Sequence of chain 1.C:
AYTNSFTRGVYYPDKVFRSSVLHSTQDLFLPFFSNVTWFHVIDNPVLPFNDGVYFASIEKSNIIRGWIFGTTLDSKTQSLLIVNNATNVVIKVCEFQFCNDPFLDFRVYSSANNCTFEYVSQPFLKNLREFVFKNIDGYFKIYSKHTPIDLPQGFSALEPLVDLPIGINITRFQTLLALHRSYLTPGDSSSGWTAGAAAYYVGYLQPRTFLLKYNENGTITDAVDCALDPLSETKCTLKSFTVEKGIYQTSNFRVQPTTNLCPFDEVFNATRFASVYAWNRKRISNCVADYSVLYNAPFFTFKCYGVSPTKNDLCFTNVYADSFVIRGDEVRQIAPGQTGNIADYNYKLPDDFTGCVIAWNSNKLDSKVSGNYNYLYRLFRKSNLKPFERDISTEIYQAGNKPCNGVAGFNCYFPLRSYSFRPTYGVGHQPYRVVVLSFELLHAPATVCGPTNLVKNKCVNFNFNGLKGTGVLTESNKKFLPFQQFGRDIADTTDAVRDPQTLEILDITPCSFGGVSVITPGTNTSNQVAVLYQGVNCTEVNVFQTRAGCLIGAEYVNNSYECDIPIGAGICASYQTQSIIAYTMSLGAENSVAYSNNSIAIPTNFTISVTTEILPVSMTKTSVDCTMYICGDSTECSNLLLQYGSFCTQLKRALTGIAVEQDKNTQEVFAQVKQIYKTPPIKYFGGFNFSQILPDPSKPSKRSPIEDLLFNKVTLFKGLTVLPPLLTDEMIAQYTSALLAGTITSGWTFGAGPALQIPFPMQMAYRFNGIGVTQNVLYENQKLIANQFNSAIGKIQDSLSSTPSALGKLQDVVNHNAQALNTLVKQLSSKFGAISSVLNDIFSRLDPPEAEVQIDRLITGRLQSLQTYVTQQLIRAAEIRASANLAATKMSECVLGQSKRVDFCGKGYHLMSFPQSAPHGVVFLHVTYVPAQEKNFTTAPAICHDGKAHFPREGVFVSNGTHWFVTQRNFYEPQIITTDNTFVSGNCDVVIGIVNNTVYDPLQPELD

The protein below binds the small molecule below.
Small molecule (SMILES): CC(=O)N[C@@H]1[C@@H](O)[C@H](O)[C@@H](CO)O[C@H]1O

Binding-site contacts:
Ligand atom C4 contacts residue ASN798 of chain 1.C at 4.2 Å.
Ligand atom C5 contacts residue ASN798 of chain 1.C at 3.6 Å.
Ligand atom C3 contacts residue ASN798 of chain 1.C at 3.8 Å.
Ligand atom O7 contacts residue ASN798 of chain 1.C at 4.2 Å.
Ligand atom C1 contacts residue ASN798 of chain 1.C at 1.4 Å.
Ligand atom O5 contacts residue ASN798 of chain 1.C at 2.3 Å (h-bond).
Ligand atom C1 contacts residue SER800 of chain 1.C at 3.4 Å.
Ligand atom O5 contacts residue SER800 of chain 1.C at 3.2 Å (h-bond).
Ligand atom C2 contacts residue ASN798 of chain 1.C at 2.5 Å.
Ligand atom C6 contacts residue SER800 of chain 1.C at 3.9 Å.
Ligand atom O6 contacts residue GLN801 of chain 1.C at 4.3 Å.
Ligand atom N2 contacts residue ASN798 of chain 1.C at 3.0 Å (h-bond).
Ligand atom C6 contacts residue GLN801 of chain 1.C at 3.4 Å.
Ligand atom C7 contacts residue ASN798 of chain 1.C at 3.8 Å.
Ligand atom C5 contacts residue SER800 of chain 1.C at 3.4 Å.